A protein and the small-molecule ligand that binds it are described below.
Small molecule (SMILES): O=C(O)C1=C[C@@H](OP(=O)(O)O)[C@@H](O)[C@H](O)C1

Sequence of chain 1.D:
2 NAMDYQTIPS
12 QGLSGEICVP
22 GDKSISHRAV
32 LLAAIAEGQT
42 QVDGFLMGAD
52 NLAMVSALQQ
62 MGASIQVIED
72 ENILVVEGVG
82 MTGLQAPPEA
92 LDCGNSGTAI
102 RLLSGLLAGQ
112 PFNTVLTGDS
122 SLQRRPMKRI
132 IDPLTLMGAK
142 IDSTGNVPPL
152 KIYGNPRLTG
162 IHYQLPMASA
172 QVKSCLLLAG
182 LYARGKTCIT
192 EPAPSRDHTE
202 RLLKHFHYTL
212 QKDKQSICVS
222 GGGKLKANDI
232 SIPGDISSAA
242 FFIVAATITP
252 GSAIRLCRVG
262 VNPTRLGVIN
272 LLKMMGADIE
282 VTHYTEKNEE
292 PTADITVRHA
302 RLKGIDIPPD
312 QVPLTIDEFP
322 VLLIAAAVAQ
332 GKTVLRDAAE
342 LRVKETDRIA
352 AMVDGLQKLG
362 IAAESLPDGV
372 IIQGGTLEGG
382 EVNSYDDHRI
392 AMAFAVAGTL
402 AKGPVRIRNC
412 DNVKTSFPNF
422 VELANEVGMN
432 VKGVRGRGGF

Binding-site contacts:
Ligand atom O3 contacts residue SKM1 of chain 1.UA at 0.3 Å (h-bond).
Ligand atom O2 contacts residue ASP318 of chain 1.D at 2.8 Å (salt-bridge).
Ligand atom C7 contacts residue SKM1 of chain 1.UA at 0.1 Å.
Ligand atom C7 contacts residue ARG29 of chain 1.D at 3.4 Å.
Ligand atom C6 contacts residue ARG197 of chain 1.D at 3.6 Å.
Ligand atom O2 contacts residue LYS345 of chain 1.D at 2.6 Å (salt-bridge).
Ligand atom O8 contacts residue SKM1 of chain 1.UA at 3.0 Å (h-bond).
Ligand atom O1 contacts residue SKM1 of chain 1.UA at 0.7 Å (h-bond).
Ligand atom P1 contacts residue SER170 of chain 1.D at 3.5 Å.
Ligand atom O6 contacts residue SKM1 of chain 1.UA at 3.0 Å (h-bond).
Ligand atom O3 contacts residue GPJ1 of chain 1.SA at 2.8 Å (h-bond).
Ligand atom O1 contacts residue LYS345 of chain 1.D at 3.0 Å (salt-bridge).
Ligand atom O5 contacts residue SKM1 of chain 1.UA at 0.5 Å (h-bond).
Ligand atom O7 contacts residue SKM1 of chain 1.UA at 2.5 Å (h-bond).
Ligand atom O4 contacts residue SKM1 of chain 1.UA at 0.5 Å (h-bond).
Ligand atom O4 contacts residue ARG29 of chain 1.D at 2.7 Å (salt-bridge).
Ligand atom C4 contacts residue SKM1 of chain 1.UA at 0.4 Å.
Ligand atom C2 contacts residue SKM1 of chain 1.UA at 0.4 Å.
Ligand atom C2 contacts residue GLN172 of chain 1.D at 3.6 Å.
Ligand atom O5 contacts residue GLN172 of chain 1.D at 3.3 Å.
Ligand atom C6 contacts residue SKM1 of chain 1.UA at 0.4 Å.
Ligand atom C4 contacts residue ASP318 of chain 1.D at 3.5 Å.
Ligand atom C1 contacts residue SKM1 of chain 1.UA at 0.1 Å.
Ligand atom O8 contacts residue LYS345 of chain 1.D at 3.2 Å (salt-bridge).
Ligand atom O2 contacts residue SKM1 of chain 1.UA at 0.4 Å (h-bond).
Ligand atom O7 contacts residue LYS345 of chain 1.D at 3.4 Å (salt-bridge).
Ligand atom C3 contacts residue SKM1 of chain 1.UA at 0.6 Å.
Ligand atom P1 contacts residue LYS345 of chain 1.D at 3.4 Å.
Ligand atom P1 contacts residue SKM1 of chain 1.UA at 2.1 Å.
Ligand atom O6 contacts residue ALA171 of chain 1.D at 3.1 Å (h-bond).
Ligand atom O3 contacts residue ASP318 of chain 1.D at 2.8 Å (salt-bridge).
Ligand atom C5 contacts residue SKM1 of chain 1.UA at 0.2 Å.
Ligand atom O6 contacts residue GLN172 of chain 1.D at 2.8 Å (h-bond).
Ligand atom O6 contacts residue SER170 of chain 1.D at 2.6 Å (h-bond).
Ligand atom C5 contacts residue ASP318 of chain 1.D at 3.6 Å.
Ligand atom O5 contacts residue ARG29 of chain 1.D at 2.7 Å (salt-bridge).
Ligand atom O1 contacts residue GLN172 of chain 1.D at 3.2 Å (h-bond).
Ligand atom O4 contacts residue SER25 of chain 1.D at 2.6 Å (h-bond).
Ligand atom C6 contacts residue SER25 of chain 1.D at 3.4 Å.
Ligand atom O3 contacts residue LYS24 of chain 1.D at 3.5 Å (salt-bridge).